A small-molecule ligand and the protein it binds are described below.
Small molecule (SMILES): CC(=O)N[C@H]1[C@H](O[C@H]2[C@H](O)[C@@H](NC(C)=O)CO[C@@H]2CO)O[C@H](CO)[C@@H](O)[C@@H]1O

Binding-site contacts:
Ligand atom C8 contacts residue PRO457 of chain 1.A at 3.5 Å (hydrophobic).
Ligand atom C5 contacts residue LYS508 of chain 1.A at 3.8 Å.
Ligand atom C3 contacts residue ASN484 of chain 1.A at 3.8 Å.
Ligand atom C1 contacts residue ASN484 of chain 1.A at 1.4 Å.
Ligand atom C7 contacts residue SER458 of chain 1.A at 4.1 Å.
Ligand atom C7 contacts residue PRO457 of chain 1.A at 4.3 Å (hydrophobic).
Ligand atom O7 contacts residue ASN484 of chain 1.A at 4.0 Å.
Ligand atom C1 contacts residue LYS508 of chain 1.A at 4.0 Å.
Ligand atom C6 contacts residue LYS508 of chain 1.A at 4.1 Å.
Ligand atom O5 contacts residue ASN484 of chain 1.A at 2.4 Å (h-bond).
Ligand atom C5 contacts residue ASN484 of chain 1.A at 3.7 Å.
Ligand atom C7 contacts residue ASN484 of chain 1.A at 3.7 Å.
Ligand atom C8 contacts residue SER458 of chain 1.A at 3.9 Å.
Ligand atom C2 contacts residue ASN484 of chain 1.A at 2.4 Å.
Ligand atom N2 contacts residue ASN484 of chain 1.A at 2.9 Å (h-bond).
Ligand atom O7 contacts residue SER458 of chain 1.A at 3.6 Å.
Ligand atom C4 contacts residue ASN484 of chain 1.A at 4.2 Å.
Ligand atom O5 contacts residue LYS508 of chain 1.A at 3.6 Å.

Sequence of chain 1.A:
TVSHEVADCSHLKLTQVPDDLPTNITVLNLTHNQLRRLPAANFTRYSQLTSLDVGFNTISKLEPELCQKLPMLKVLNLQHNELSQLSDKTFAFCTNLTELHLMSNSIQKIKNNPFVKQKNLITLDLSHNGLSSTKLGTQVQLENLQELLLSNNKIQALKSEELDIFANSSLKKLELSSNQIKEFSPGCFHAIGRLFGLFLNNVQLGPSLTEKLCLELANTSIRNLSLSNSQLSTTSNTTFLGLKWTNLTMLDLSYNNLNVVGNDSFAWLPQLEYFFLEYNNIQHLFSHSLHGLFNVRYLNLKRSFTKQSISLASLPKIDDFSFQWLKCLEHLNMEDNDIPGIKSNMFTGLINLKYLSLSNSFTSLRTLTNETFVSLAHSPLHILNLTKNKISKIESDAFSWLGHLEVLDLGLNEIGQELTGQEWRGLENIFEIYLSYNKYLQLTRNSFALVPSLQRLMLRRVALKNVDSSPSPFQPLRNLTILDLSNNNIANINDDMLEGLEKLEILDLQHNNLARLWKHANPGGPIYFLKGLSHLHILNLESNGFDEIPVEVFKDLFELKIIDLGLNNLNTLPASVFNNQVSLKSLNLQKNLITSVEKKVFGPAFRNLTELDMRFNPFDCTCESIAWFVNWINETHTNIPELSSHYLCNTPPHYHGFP